Sequence of chain 1.E:
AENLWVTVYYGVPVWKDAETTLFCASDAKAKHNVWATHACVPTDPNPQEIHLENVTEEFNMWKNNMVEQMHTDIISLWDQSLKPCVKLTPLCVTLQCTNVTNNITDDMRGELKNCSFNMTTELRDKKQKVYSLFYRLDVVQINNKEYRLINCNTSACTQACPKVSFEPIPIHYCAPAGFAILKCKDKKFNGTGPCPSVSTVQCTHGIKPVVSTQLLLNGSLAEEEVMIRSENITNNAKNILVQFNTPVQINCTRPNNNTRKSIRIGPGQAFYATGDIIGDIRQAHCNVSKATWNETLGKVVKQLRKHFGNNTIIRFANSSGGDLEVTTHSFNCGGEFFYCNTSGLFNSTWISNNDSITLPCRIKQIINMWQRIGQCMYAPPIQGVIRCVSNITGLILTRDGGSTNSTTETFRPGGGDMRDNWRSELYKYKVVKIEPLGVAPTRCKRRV

The protein below binds the small molecule below.
Small molecule (SMILES): CC(=O)N[C@H]1[C@H](O[C@H]2[C@H](O)[C@@H](NC(C)=O)CO[C@@H]2CO)O[C@H](CO)[C@@H](O)[C@@H]1O

Binding-site contacts:
Ligand atom N2 contacts residue ASN416 of chain 1.E at 2.9 Å (h-bond).
Ligand atom C4 contacts residue ASN416 of chain 1.E at 4.2 Å.
Ligand atom C3 contacts residue ASN416 of chain 1.E at 3.8 Å.
Ligand atom C7 contacts residue ASN416 of chain 1.E at 3.0 Å.
Ligand atom C7 contacts residue ASN232 of chain 1.E at 3.9 Å.
Ligand atom C8 contacts residue ASN232 of chain 1.E at 3.4 Å.
Ligand atom O5 contacts residue PRO261 of chain 1.E at 3.5 Å.
Ligand atom C2 contacts residue ASN416 of chain 1.E at 2.5 Å.
Ligand atom C5 contacts residue PRO261 of chain 1.E at 4.4 Å (hydrophobic).
Ligand atom C1 contacts residue PRO261 of chain 1.E at 4.5 Å (hydrophobic).
Ligand atom C8 contacts residue NAG1 of chain 1.TA at 3.6 Å.
Ligand atom O6 contacts residue ASN416 of chain 1.E at 4.3 Å.
Ligand atom C5 contacts residue ASN416 of chain 1.E at 3.6 Å.
Ligand atom C6 contacts residue PRO261 of chain 1.E at 4.0 Å (hydrophobic).
Ligand atom C8 contacts residue ASN416 of chain 1.E at 4.3 Å.
Ligand atom O7 contacts residue ASN416 of chain 1.E at 2.7 Å (h-bond).
Ligand atom O7 contacts residue ASN232 of chain 1.E at 3.9 Å.
Ligand atom O5 contacts residue ASN416 of chain 1.E at 2.4 Å (h-bond).
Ligand atom C1 contacts residue ASN416 of chain 1.E at 1.4 Å.
Ligand atom O6 contacts residue PRO261 of chain 1.E at 3.7 Å.